This protein binds this small molecule.
Small molecule (SMILES): COc1cnc(-n2cnc(C)n2)c2[nH]cc(C(=O)C(=O)N3CCN(C(=O)c4ccccc4)CC3)c12

Binding-site contacts:
Ligand atom N32 contacts residue THR172 of chain 1.A at 3.4 Å.
Ligand atom O11 contacts residue MET394 of chain 1.A at 3.6 Å.
Ligand atom O09 contacts residue TRP82 of chain 1.A at 3.4 Å.
Ligand atom C18 contacts residue TRP82 of chain 1.A at 3.3 Å (hydrophobic).
Ligand atom C17 contacts residue MET394 of chain 1.A at 3.8 Å (hydrophobic).
Ligand atom C22 contacts residue MET394 of chain 1.A at 3.6 Å (hydrophobic).
Ligand atom C18 contacts residue ILE79 of chain 1.A at 3.5 Å (hydrophobic).
Ligand atom C26 contacts residue TRP395 of chain 1.A at 3.8 Å (hydrophobic).
Ligand atom C10 contacts residue TRP395 of chain 1.A at 3.6 Å (hydrophobic).
Ligand atom C20 contacts residue VAL225 of chain 1.A at 3.4 Å (hydrophobic).
Ligand atom O06 contacts residue PHE351 of chain 1.A at 3.5 Å.
Ligand atom C24 contacts residue PHE351 of chain 1.A at 3.8 Å (hydrophobic).
Ligand atom N08 contacts residue ASP83 of chain 1.A at 2.4 Å (salt-bridge).
Ligand atom C19 contacts residue ASP83 of chain 1.A at 3.6 Å.
Ligand atom O09 contacts residue ILE79 of chain 1.A at 3.8 Å.
Ligand atom C23 contacts residue VAL225 of chain 1.A at 3.6 Å (hydrophobic).
Ligand atom C29 contacts residue LEU86 of chain 1.A at 3.8 Å (hydrophobic).
Ligand atom C21 contacts residue PHE351 of chain 1.A at 3.5 Å (hydrophobic).
Ligand atom N34 contacts residue ASP83 of chain 1.A at 3.5 Å (salt-bridge).
Ligand atom C25 contacts residue MET402 of chain 1.A at 3.6 Å (hydrophobic).
Ligand atom O11 contacts residue ASN393 of chain 1.A at 3.7 Å.
Ligand atom C23 contacts residue TRP395 of chain 1.A at 3.8 Å (hydrophobic).
Ligand atom N28 contacts residue MET402 of chain 1.A at 3.8 Å.
Ligand atom N08 contacts residue TRP82 of chain 1.A at 3.8 Å.
Ligand atom C07 contacts residue TRP395 of chain 1.A at 3.8 Å (hydrophobic).
Ligand atom C01 contacts residue TRP82 of chain 1.A at 3.7 Å (hydrophobic).
Ligand atom C31 contacts residue ALA401 of chain 1.A at 3.8 Å (hydrophobic).
Ligand atom O03 contacts residue MET394 of chain 1.A at 3.1 Å.
Ligand atom O09 contacts residue ILE78 of chain 1.A at 3.8 Å.
Ligand atom C15 contacts residue PHE351 of chain 1.A at 3.6 Å (hydrophobic).
Ligand atom C26 contacts residue SER344 of chain 1.A at 3.2 Å.
Ligand atom C21 contacts residue ILE392 of chain 1.A at 3.8 Å (hydrophobic).
Ligand atom C24 contacts residue TYR353 of chain 1.A at 3.6 Å (hydrophobic).
Ligand atom C23 contacts residue SER344 of chain 1.A at 3.6 Å.
Ligand atom C16 contacts residue TRP82 of chain 1.A at 3.7 Å (hydrophobic).
Ligand atom C27 contacts residue ILE392 of chain 1.A at 3.7 Å (hydrophobic).
Ligand atom C18 contacts residue ASP83 of chain 1.A at 2.9 Å.
Ligand atom C31 contacts residue THR172 of chain 1.A at 3.2 Å.
Ligand atom N28 contacts residue ALA401 of chain 1.A at 3.6 Å.
Ligand atom O03 contacts residue TRP395 of chain 1.A at 3.2 Å (h-bond).

Sequence of chain 1.A:
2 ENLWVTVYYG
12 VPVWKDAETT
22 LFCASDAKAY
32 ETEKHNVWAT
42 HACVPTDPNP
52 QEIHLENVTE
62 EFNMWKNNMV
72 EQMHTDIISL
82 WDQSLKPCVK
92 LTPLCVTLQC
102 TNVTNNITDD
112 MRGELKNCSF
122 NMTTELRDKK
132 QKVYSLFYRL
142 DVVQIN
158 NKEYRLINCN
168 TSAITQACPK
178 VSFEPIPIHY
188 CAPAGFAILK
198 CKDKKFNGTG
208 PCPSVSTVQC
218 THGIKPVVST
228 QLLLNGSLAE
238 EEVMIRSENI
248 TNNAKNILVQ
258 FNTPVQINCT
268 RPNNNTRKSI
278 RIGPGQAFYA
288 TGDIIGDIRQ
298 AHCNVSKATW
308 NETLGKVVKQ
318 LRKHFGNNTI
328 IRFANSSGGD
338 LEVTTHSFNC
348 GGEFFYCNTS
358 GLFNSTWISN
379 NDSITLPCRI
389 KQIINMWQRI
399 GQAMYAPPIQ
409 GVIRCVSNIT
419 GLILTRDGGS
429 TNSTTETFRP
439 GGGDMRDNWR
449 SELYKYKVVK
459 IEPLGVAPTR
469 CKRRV